Binding-site contacts:
Ligand atom C1 contacts residue ASN230 of chain 1.E at 1.5 Å.
Ligand atom O5 contacts residue VAL412 of chain 1.E at 4.2 Å.
Ligand atom C5 contacts residue VAL412 of chain 1.E at 3.6 Å (hydrophobic).
Ligand atom O5 contacts residue ASN230 of chain 1.E at 2.4 Å (h-bond).
Ligand atom C8 contacts residue VAL412 of chain 1.E at 4.4 Å (hydrophobic).
Ligand atom C8 contacts residue VAL222 of chain 1.E at 4.0 Å (hydrophobic).
Ligand atom C5 contacts residue GLU179 of chain 1.E at 3.4 Å.
Ligand atom N2 contacts residue ASN230 of chain 1.E at 2.9 Å (h-bond).
Ligand atom C3 contacts residue VAL412 of chain 1.E at 3.3 Å (hydrophobic).
Ligand atom C6 contacts residue GLU179 of chain 1.E at 3.7 Å.
Ligand atom O7 contacts residue ASN230 of chain 1.E at 3.0 Å (h-bond).
Ligand atom C2 contacts residue VAL412 of chain 1.E at 4.1 Å (hydrophobic).
Ligand atom O3 contacts residue VAL412 of chain 1.E at 4.3 Å.
Ligand atom C8 contacts residue ASN230 of chain 1.E at 4.3 Å.
Ligand atom C4 contacts residue VAL412 of chain 1.E at 3.9 Å (hydrophobic).
Ligand atom O7 contacts residue VAL412 of chain 1.E at 3.6 Å.
Ligand atom O5 contacts residue GLU179 of chain 1.E at 4.0 Å.
Ligand atom C8 contacts residue LEU229 of chain 1.E at 3.8 Å (hydrophobic).
Ligand atom C1 contacts residue NAG1 of chain 1.BB at 4.2 Å.
Ligand atom C1 contacts residue VAL412 of chain 1.E at 3.9 Å (hydrophobic).
Ligand atom C3 contacts residue ASN230 of chain 1.E at 3.9 Å.
Ligand atom O7 contacts residue VAL222 of chain 1.E at 4.1 Å.
Ligand atom C4 contacts residue ASN230 of chain 1.E at 4.3 Å.
Ligand atom O7 contacts residue PRO180 of chain 1.E at 4.0 Å.
Ligand atom C7 contacts residue VAL412 of chain 1.E at 4.1 Å (hydrophobic).
Ligand atom N2 contacts residue SER413 of chain 1.E at 4.0 Å.
Ligand atom O5 contacts residue NAG1 of chain 1.BB at 3.8 Å.
Ligand atom C1 contacts residue SER413 of chain 1.E at 4.2 Å.
Ligand atom C2 contacts residue ASN230 of chain 1.E at 2.5 Å.
Ligand atom C5 contacts residue ASN230 of chain 1.E at 3.8 Å.
Ligand atom C4 contacts residue GLU179 of chain 1.E at 4.1 Å.
Ligand atom O4 contacts residue VAL412 of chain 1.E at 3.9 Å.
Ligand atom C5 contacts residue NAG1 of chain 1.BB at 3.8 Å.
Ligand atom O6 contacts residue GLU179 of chain 1.E at 3.0 Å (salt-bridge).
Ligand atom C8 contacts residue PHE343 of chain 1.E at 4.0 Å (hydrophobic).
Ligand atom N2 contacts residue VAL412 of chain 1.E at 4.2 Å.
Ligand atom C7 contacts residue ASN230 of chain 1.E at 3.2 Å.
Ligand atom C1 contacts residue GLU179 of chain 1.E at 4.0 Å.
Ligand atom O6 contacts residue GLY346 of chain 1.E at 4.2 Å.
Ligand atom C6 contacts residue NAG1 of chain 1.BB at 4.0 Å.

This small molecule binds to this protein.
Small molecule (SMILES): CC(=O)N[C@H]1[C@H](O[C@H]2[C@H](O)[C@@H](NC(C)=O)CO[C@@H]2CO)O[C@H](CO)[C@@H](O[C@@H]2O[C@H](CO[C@H]3O[C@H](CO)[C@@H](O)[C@H](O)[C@@H]3O)[C@@H](O)[C@H](O[C@H]3O[C@H](CO)[C@@H](O)[C@H](O)[C@@H]3O)[C@@H]2O)[C@@H]1O

Sequence of chain 1.E:
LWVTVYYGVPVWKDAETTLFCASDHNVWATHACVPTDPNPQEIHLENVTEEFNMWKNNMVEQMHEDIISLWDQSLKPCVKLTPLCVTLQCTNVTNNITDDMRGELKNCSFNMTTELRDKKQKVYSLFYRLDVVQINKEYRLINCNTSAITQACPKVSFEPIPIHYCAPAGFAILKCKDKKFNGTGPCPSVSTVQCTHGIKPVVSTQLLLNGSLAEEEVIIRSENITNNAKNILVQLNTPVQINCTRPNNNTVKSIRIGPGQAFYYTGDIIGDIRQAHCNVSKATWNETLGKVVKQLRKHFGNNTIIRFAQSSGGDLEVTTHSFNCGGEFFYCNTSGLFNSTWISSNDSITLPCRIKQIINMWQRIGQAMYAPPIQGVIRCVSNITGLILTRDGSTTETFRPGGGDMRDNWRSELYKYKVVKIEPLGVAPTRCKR